Binding-site contacts:
Ligand atom N4 contacts residue ASP70 of chain 1.C at 2.8 Å (salt-bridge).
Ligand atom C43 contacts residue CYS13 of chain 1.C at 3.3 Å (hydrophobic).
Ligand atom C43 contacts residue ALA60 of chain 1.C at 3.7 Å (hydrophobic).
Ligand atom O44 contacts residue GDP1 of chain 1.M at 3.3 Å (h-bond).
Ligand atom C39 contacts residue HIS96 of chain 1.C at 3.6 Å.
Ligand atom C32 contacts residue TYR97 of chain 1.C at 3.6 Å (hydrophobic).
Ligand atom C3 contacts residue GLN100 of chain 1.C at 3.7 Å.
Ligand atom C45 contacts residue CYS13 of chain 1.C at 2.7 Å (hydrophobic).
Ligand atom O44 contacts residue LYS17 of chain 1.C at 3.0 Å (salt-bridge).
Ligand atom O15 contacts residue GLN100 of chain 1.C at 3.7 Å.
Ligand atom N33 contacts residue GLU63 of chain 1.C at 3.6 Å.
Ligand atom N26 contacts residue CYS13 of chain 1.C at 3.6 Å.
Ligand atom C2 contacts residue ARG69 of chain 1.C at 3.6 Å.
Ligand atom C14 contacts residue HIS96 of chain 1.C at 3.4 Å.
Ligand atom N26 contacts residue ALA60 of chain 1.C at 3.5 Å.
Ligand atom C6 contacts residue ARG69 of chain 1.C at 3.6 Å.
Ligand atom O35 contacts residue HIS96 of chain 1.C at 3.3 Å (h-bond).
Ligand atom N31 contacts residue TYR97 of chain 1.C at 3.5 Å (h-bond).
Ligand atom C24 contacts residue TYR97 of chain 1.C at 3.4 Å (hydrophobic).
Ligand atom N5 contacts residue ARG69 of chain 1.C at 3.3 Å.
Ligand atom C8 contacts residue ASP70 of chain 1.C at 3.5 Å.
Ligand atom C10 contacts residue MET73 of chain 1.C at 3.7 Å (hydrophobic).
Ligand atom C39 contacts residue ASP93 of chain 1.C at 3.7 Å.
Ligand atom C45 contacts residue PRO35 of chain 1.C at 3.5 Å (hydrophobic).
Ligand atom C46 contacts residue CYS13 of chain 1.C at 1.8 Å (hydrophobic).
Ligand atom N4 contacts residue ARG69 of chain 1.C at 3.7 Å.
Ligand atom C23 contacts residue GLU63 of chain 1.C at 3.6 Å.
Ligand atom C9 contacts residue VAL104 of chain 1.C at 3.7 Å (hydrophobic).
Ligand atom C25 contacts residue CYS13 of chain 1.C at 3.6 Å (hydrophobic).
Ligand atom C27 contacts residue LYS17 of chain 1.C at 3.7 Å.
Ligand atom C23 contacts residue TYR97 of chain 1.C at 3.6 Å (hydrophobic).
Ligand atom C34 contacts residue HIS96 of chain 1.C at 3.5 Å.
Ligand atom C13 contacts residue GLN100 of chain 1.C at 3.6 Å.
Ligand atom C29 contacts residue ALA60 of chain 1.C at 3.5 Å (hydrophobic).
Ligand atom N16 contacts residue HIS96 of chain 1.C at 2.9 Å (h-bond).
Ligand atom C34 contacts residue GLU63 of chain 1.C at 3.6 Å.
Ligand atom C27 contacts residue GLY11 of chain 1.C at 3.3 Å.
Ligand atom C9 contacts residue ASP70 of chain 1.C at 3.7 Å.
Ligand atom O15 contacts residue HIS96 of chain 1.C at 3.4 Å (h-bond).
Ligand atom C25 contacts residue GLY61 of chain 1.C at 3.1 Å.

A protein and the small-molecule ligand that binds it are described below.
Small molecule (SMILES): C=Cc1cc2c(N3CCC4(CC3)CN(C(=O)CC)C4)nc(OC3CCN(C)CC3)nc2c(OCC)c1-c1c(C)ccc2[nH]ncc12

Sequence of chain 1.C:
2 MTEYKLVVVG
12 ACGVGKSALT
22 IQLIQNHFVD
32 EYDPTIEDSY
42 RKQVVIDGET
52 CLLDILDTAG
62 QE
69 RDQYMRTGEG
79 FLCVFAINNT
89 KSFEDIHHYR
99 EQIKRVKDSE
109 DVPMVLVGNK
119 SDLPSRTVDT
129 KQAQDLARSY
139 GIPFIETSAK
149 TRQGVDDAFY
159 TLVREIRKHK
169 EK